Binding-site contacts:
Ligand atom CG contacts residue ARG412 of chain 1.A at 3.7 Å.
Ligand atom CE2 contacts residue ARG412 of chain 1.A at 3.5 Å.
Ligand atom CA contacts residue GLY182 of chain 1.A at 3.9 Å.
Ligand atom CE1 contacts residue THR144 of chain 1.A at 4.1 Å.
Ligand atom CD2 contacts residue PHE404 of chain 1.A at 4.0 Å (hydrophobic).
Ligand atom O contacts residue GLY182 of chain 1.A at 3.5 Å (h-bond).
Ligand atom SD contacts residue ARG143 of chain 1.A at 4.0 Å.
Ligand atom CZ contacts residue THR144 of chain 1.A at 4.1 Å.
Ligand atom O contacts residue ARG143 of chain 1.A at 3.0 Å (salt-bridge).
Ligand atom CB contacts residue GLY182 of chain 1.A at 4.2 Å.
Ligand atom C contacts residue ARG143 of chain 1.A at 3.5 Å.
Ligand atom O contacts residue PHE404 of chain 1.A at 3.3 Å.
Ligand atom CD2 contacts residue ARG412 of chain 1.A at 3.2 Å.
Ligand atom CB contacts residue ILE426 of chain 1.A at 3.9 Å (hydrophobic).
Ligand atom OG contacts residue GLY182 of chain 1.A at 3.7 Å.
Ligand atom CE1 contacts residue ARG332 of chain 1.A at 3.9 Å.
Ligand atom CA contacts residue ARG332 of chain 1.A at 4.3 Å.
Ligand atom CZ contacts residue ILE426 of chain 1.A at 3.7 Å (hydrophobic).
Ligand atom O contacts residue PHE334 of chain 1.A at 4.0 Å.
Ligand atom O contacts residue PRO370 of chain 1.A at 4.3 Å.
Ligand atom O contacts residue GLU148 of chain 1.A at 3.7 Å.
Ligand atom O contacts residue ILE426 of chain 1.A at 4.0 Å.
Ligand atom CZ contacts residue ARG412 of chain 1.A at 4.2 Å.
Ligand atom CD1 contacts residue ILE426 of chain 1.A at 4.0 Å (hydrophobic).
Ligand atom CE contacts residue GLY184 of chain 1.A at 4.1 Å.
Ligand atom CZ contacts residue ILE424 of chain 1.A at 4.2 Å (hydrophobic).
Ligand atom CD1 contacts residue ARG332 of chain 1.A at 4.0 Å.
Ligand atom OXT contacts residue ARG143 of chain 1.A at 3.3 Å (salt-bridge).
Ligand atom CE1 contacts residue ILE333 of chain 1.A at 4.2 Å (hydrophobic).
Ligand atom CZ contacts residue ILE333 of chain 1.A at 4.3 Å (hydrophobic).
Ligand atom CE contacts residue LEU183 of chain 1.A at 3.4 Å (hydrophobic).
Ligand atom SD contacts residue LEU183 of chain 1.A at 3.6 Å.
Ligand atom CG contacts residue LEU183 of chain 1.A at 4.2 Å (hydrophobic).
Ligand atom CD1 contacts residue LEU183 of chain 1.A at 3.4 Å (hydrophobic).
Ligand atom CE2 contacts residue ILE426 of chain 1.A at 3.6 Å (hydrophobic).
Ligand atom CZ contacts residue PHE334 of chain 1.A at 3.5 Å (hydrophobic).
Ligand atom CB contacts residue ARG143 of chain 1.A at 3.9 Å.
Ligand atom CE2 contacts residue ILE424 of chain 1.A at 3.7 Å (hydrophobic).
Ligand atom CE2 contacts residue PHE404 of chain 1.A at 3.8 Å (hydrophobic).
Ligand atom CE contacts residue GLY182 of chain 1.A at 3.6 Å.

Sequence of chain 1.A:
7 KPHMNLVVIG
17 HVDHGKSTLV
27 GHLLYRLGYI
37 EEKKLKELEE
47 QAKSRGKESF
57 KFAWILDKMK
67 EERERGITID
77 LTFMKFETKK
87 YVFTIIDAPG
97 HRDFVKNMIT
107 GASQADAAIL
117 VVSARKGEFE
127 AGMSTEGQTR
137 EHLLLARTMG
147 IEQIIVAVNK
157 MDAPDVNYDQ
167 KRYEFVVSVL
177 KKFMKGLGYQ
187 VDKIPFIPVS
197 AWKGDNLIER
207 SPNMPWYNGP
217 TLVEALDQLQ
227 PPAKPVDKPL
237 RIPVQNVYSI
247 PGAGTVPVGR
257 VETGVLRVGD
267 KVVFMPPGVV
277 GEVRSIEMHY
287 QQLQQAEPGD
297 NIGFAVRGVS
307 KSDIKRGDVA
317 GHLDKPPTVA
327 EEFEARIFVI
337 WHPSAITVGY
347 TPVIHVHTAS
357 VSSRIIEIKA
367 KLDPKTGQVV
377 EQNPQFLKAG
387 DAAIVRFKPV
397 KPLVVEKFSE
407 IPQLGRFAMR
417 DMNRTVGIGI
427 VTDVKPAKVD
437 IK

The protein below binds the small molecule below.
Small molecule (SMILES): CSCC[C@H](NC(=O)CNC(=O)[C@H](CO)NC(=O)[C@H](CC(C)C)NC(=O)CNC(=O)[C@@H](N)CO)C(=O)N[C@@H](Cc1ccccc1)C(=O)NCC(=O)N[C@@H](Cc1ccccc1)C(=O)O